The protein below binds the small molecule below.
Small molecule (SMILES): CC(=O)N[C@@H]1[C@@H](O)[C@H](O)[C@@H](CO)O[C@H]1O

Sequence of chain 1.A:
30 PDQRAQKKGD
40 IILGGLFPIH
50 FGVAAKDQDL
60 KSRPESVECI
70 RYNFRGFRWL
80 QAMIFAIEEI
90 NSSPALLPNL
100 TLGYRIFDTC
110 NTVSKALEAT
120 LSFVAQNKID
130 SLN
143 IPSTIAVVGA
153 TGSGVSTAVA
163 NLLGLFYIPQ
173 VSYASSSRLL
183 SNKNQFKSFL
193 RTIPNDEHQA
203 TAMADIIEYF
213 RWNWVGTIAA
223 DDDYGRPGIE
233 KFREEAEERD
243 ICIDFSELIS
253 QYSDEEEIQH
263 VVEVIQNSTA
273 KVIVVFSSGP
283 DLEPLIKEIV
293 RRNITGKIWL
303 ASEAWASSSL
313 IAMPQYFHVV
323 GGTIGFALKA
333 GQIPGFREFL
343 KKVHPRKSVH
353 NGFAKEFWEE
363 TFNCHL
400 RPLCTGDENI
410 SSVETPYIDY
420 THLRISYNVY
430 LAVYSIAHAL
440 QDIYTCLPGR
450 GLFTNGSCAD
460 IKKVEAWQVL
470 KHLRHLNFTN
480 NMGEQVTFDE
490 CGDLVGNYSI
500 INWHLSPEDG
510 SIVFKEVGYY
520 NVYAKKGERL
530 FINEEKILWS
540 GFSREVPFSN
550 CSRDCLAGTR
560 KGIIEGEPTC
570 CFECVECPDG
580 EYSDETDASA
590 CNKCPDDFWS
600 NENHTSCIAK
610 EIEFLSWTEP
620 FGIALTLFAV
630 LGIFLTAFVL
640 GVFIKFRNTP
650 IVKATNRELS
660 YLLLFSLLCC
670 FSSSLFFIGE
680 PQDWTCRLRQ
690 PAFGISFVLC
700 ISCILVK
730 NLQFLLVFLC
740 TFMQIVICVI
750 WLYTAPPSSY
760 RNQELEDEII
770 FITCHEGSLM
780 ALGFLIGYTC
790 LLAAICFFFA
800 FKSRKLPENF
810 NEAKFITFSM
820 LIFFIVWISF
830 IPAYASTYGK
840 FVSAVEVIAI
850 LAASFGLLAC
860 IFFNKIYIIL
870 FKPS

Binding-site contacts:
Ligand atom N2 contacts residue ASN476 of chain 1.A at 2.9 Å (h-bond).
Ligand atom C1 contacts residue ASN476 of chain 1.A at 1.4 Å.
Ligand atom C5 contacts residue ASN476 of chain 1.A at 3.7 Å.
Ligand atom O5 contacts residue ASN476 of chain 1.A at 2.4 Å (h-bond).
Ligand atom C1 contacts residue GLN484 of chain 1.A at 4.4 Å.
Ligand atom C8 contacts residue ASN476 of chain 1.A at 4.4 Å.
Ligand atom C7 contacts residue ASN476 of chain 1.A at 3.2 Å.
Ligand atom C5 contacts residue GLN484 of chain 1.A at 3.9 Å.
Ligand atom C4 contacts residue ASN476 of chain 1.A at 4.2 Å.
Ligand atom O5 contacts residue GLN484 of chain 1.A at 4.3 Å.
Ligand atom C2 contacts residue ASN476 of chain 1.A at 2.4 Å.
Ligand atom C3 contacts residue ASN476 of chain 1.A at 3.8 Å.
Ligand atom C6 contacts residue GLN484 of chain 1.A at 4.3 Å.
Ligand atom O7 contacts residue ASN476 of chain 1.A at 3.2 Å (h-bond).